Binding-site contacts:
Ligand atom C7 contacts residue LEU171 of chain 1.B at 4.2 Å (hydrophobic).
Ligand atom C17 contacts residue ALA223 of chain 1.B at 4.1 Å (hydrophobic).
Ligand atom C7 contacts residue LEU217 of chain 1.B at 4.1 Å (hydrophobic).
Ligand atom N4 contacts residue NAP1 of chain 1.F at 4.0 Å.
Ligand atom C2 contacts residue TYR280 of chain 1.A at 4.2 Å (hydrophobic).
Ligand atom C9 contacts residue LEU171 of chain 1.B at 3.7 Å (hydrophobic).
Ligand atom C14 contacts residue NAP1 of chain 1.F at 3.8 Å.
Ligand atom C18 contacts residue ALA226 of chain 1.B at 4.0 Å (hydrophobic).
Ligand atom C24 contacts residue NAP1 of chain 1.F at 4.1 Å.
Ligand atom C17 contacts residue VAL227 of chain 1.B at 4.2 Å (hydrophobic).
Ligand atom C5 contacts residue SER170 of chain 1.B at 3.8 Å.
Ligand atom C15 contacts residue NAP1 of chain 1.F at 4.1 Å.
Ligand atom C9 contacts residue TYR177 of chain 1.B at 3.8 Å (hydrophobic).
Ligand atom C16 contacts residue NAP1 of chain 1.F at 3.7 Å.
Ligand atom O1 contacts residue SER170 of chain 1.B at 2.7 Å (h-bond).
Ligand atom C2 contacts residue TYR177 of chain 1.B at 3.8 Å (hydrophobic).
Ligand atom C23 contacts residue ALA226 of chain 1.B at 3.8 Å (hydrophobic).
Ligand atom C6 contacts residue LEU217 of chain 1.B at 4.2 Å (hydrophobic).
Ligand atom C8 contacts residue TYR177 of chain 1.B at 4.0 Å (hydrophobic).
Ligand atom C14 contacts residue TYR183 of chain 1.B at 4.1 Å (hydrophobic).
Ligand atom O1 contacts residue TYR183 of chain 1.B at 3.1 Å (h-bond).
Ligand atom C15 contacts residue TYR183 of chain 1.B at 3.9 Å (hydrophobic).
Ligand atom O2 contacts residue ILE121 of chain 1.B at 3.7 Å.
Ligand atom C19 contacts residue LEU126 of chain 1.B at 3.7 Å (hydrophobic).
Ligand atom C6 contacts residue SER170 of chain 1.B at 3.8 Å.
Ligand atom C1 contacts residue TYR280 of chain 1.A at 3.0 Å (hydrophobic).
Ligand atom N2 contacts residue TYR177 of chain 1.B at 3.7 Å.
Ligand atom C3 contacts residue LEU126 of chain 1.B at 3.8 Å (hydrophobic).
Ligand atom C23 contacts residue THR124 of chain 1.B at 4.0 Å.
Ligand atom C10 contacts residue TYR177 of chain 1.B at 3.9 Å (hydrophobic).
Ligand atom S1 contacts residue VAL180 of chain 1.B at 4.0 Å.
Ligand atom C20 contacts residue TYR183 of chain 1.B at 3.8 Å (hydrophobic).
Ligand atom C21 contacts residue TYR183 of chain 1.B at 3.8 Å (hydrophobic).
Ligand atom O1 contacts residue NAP1 of chain 1.F at 3.4 Å.
Ligand atom N1 contacts residue TYR177 of chain 1.B at 4.0 Å.
Ligand atom O2 contacts residue THR222 of chain 1.B at 3.5 Å.
Ligand atom C2 contacts residue PRO178 of chain 1.B at 4.0 Å (hydrophobic).
Ligand atom C11 contacts residue TYR280 of chain 1.A at 3.5 Å (hydrophobic).
Ligand atom C14 contacts residue SER170 of chain 1.B at 3.6 Å.
Ligand atom C1 contacts residue PRO178 of chain 1.B at 3.8 Å (hydrophobic).

Sequence of chain 1.A:
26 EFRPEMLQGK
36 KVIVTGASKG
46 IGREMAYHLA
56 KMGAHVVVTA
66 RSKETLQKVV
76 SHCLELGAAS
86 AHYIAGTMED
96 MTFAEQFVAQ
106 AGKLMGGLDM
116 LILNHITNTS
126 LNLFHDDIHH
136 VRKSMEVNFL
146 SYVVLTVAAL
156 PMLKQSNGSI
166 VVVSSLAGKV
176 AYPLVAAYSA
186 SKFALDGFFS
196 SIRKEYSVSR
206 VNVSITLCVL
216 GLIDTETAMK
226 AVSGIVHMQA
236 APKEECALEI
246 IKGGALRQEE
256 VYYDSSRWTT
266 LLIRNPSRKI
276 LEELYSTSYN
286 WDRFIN

Sequence of chain 1.B:
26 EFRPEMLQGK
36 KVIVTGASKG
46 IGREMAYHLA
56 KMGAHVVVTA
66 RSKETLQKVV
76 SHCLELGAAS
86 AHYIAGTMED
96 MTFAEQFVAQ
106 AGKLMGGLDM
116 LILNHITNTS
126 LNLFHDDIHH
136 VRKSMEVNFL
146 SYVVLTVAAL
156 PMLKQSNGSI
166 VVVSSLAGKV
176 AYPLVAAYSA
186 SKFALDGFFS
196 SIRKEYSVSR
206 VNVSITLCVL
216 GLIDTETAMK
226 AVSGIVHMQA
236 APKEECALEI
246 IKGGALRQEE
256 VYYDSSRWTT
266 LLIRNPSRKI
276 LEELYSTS

A small-molecule ligand and the protein it binds are described below.
Small molecule (SMILES): CCCSc1nc(N2CCN(C)CC2)ccc1C(=O)NC1[C@@H]2CC3C[C@H]1CC(O)(C3)C2